Sequence of chain 1.B:
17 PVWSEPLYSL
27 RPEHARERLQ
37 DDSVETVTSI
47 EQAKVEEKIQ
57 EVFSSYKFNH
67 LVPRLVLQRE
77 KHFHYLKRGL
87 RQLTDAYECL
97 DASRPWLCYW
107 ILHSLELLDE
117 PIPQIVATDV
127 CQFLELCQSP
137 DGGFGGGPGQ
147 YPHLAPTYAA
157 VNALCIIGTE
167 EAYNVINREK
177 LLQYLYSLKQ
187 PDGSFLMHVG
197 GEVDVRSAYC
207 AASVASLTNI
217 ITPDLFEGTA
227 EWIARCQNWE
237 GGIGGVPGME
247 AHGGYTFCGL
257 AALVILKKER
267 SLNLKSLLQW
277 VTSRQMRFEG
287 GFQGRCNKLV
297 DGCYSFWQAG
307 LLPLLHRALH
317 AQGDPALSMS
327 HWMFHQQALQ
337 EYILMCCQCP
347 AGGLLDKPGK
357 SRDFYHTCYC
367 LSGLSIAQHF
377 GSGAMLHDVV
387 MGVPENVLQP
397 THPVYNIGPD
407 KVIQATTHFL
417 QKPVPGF

The protein below binds the small molecule below.
Small molecule (SMILES): Cn1cnc(S(=O)(=O)N(CCN(Cc2cncn2C)c2ccc(C#N)cc2)Cc2ccccc2)c1

Binding-site contacts:
Ligand atom CAL contacts residue TYR361 of chain 1.B at 3.8 Å (hydrophobic).
Ligand atom NAX contacts residue TYR361 of chain 1.B at 3.8 Å.
Ligand atom CAF contacts residue LEU96 of chain 1.B at 3.7 Å (hydrophobic).
Ligand atom OAD contacts residue FPP1 of chain 1.D at 3.2 Å.
Ligand atom CAH contacts residue TRP106 of chain 1.B at 3.8 Å (hydrophobic).
Ligand atom NBH contacts residue ZN1 of chain 1.C at 4.0 Å.
Ligand atom NAX contacts residue CYS299 of chain 1.B at 3.6 Å.
Ligand atom CAP contacts residue HIS362 of chain 1.B at 3.7 Å.
Ligand atom NAC contacts residue TYR93 of chain 1.B at 3.8 Å.
Ligand atom CAL contacts residue TRP106 of chain 1.B at 4.0 Å (hydrophobic).
Ligand atom CAF contacts residue ASP359 of chain 1.B at 3.8 Å.
Ligand atom CAQ contacts residue HIS362 of chain 1.B at 3.6 Å.
Ligand atom CAP contacts residue TYR361 of chain 1.B at 3.5 Å (hydrophobic).
Ligand atom CAI contacts residue SER99 of chain 1.B at 4.0 Å.
Ligand atom CAS contacts residue FPP1 of chain 1.D at 4.0 Å.
Ligand atom NAY contacts residue TYR361 of chain 1.B at 3.7 Å.
Ligand atom NAX contacts residue HIS362 of chain 1.B at 3.1 Å (h-bond).
Ligand atom NAX contacts residue ZN1 of chain 1.C at 2.1 Å.
Ligand atom CAG contacts residue TRP106 of chain 1.B at 3.7 Å (hydrophobic).
Ligand atom NAY contacts residue FPP1 of chain 1.D at 3.5 Å.
Ligand atom OAD contacts residue TYR361 of chain 1.B at 3.4 Å (h-bond).
Ligand atom CAM contacts residue TYR361 of chain 1.B at 3.8 Å (hydrophobic).
Ligand atom CAH contacts residue TRP102 of chain 1.B at 3.7 Å (hydrophobic).
Ligand atom NAC contacts residue ASP359 of chain 1.B at 3.7 Å.
Ligand atom CAQ contacts residue ASP297 of chain 1.B at 3.2 Å.
Ligand atom CAF contacts residue TYR361 of chain 1.B at 3.2 Å (hydrophobic).
Ligand atom NAC contacts residue LEU96 of chain 1.B at 3.6 Å.
Ligand atom CAG contacts residue TRP102 of chain 1.B at 3.8 Å (hydrophobic).
Ligand atom CAP contacts residue ZN1 of chain 1.C at 3.3 Å.
Ligand atom OAE contacts residue FPP1 of chain 1.D at 3.4 Å.
Ligand atom CAQ contacts residue ZN1 of chain 1.C at 2.7 Å.
Ligand atom CAA contacts residue FPP1 of chain 1.D at 2.9 Å.
Ligand atom NBG contacts residue FPP1 of chain 1.D at 3.6 Å (h-bond).
Ligand atom SBI contacts residue FPP1 of chain 1.D at 3.9 Å.
Ligand atom CAM contacts residue ASP359 of chain 1.B at 3.9 Å.
Ligand atom NAX contacts residue ASP297 of chain 1.B at 3.3 Å (salt-bridge).
Ligand atom CAZ contacts residue TYR361 of chain 1.B at 3.3 Å (hydrophobic).
Ligand atom NAC contacts residue PHE360 of chain 1.B at 3.8 Å.
Ligand atom CBD contacts residue FPP1 of chain 1.D at 3.5 Å.
Ligand atom NAC contacts residue TYR361 of chain 1.B at 3.5 Å (h-bond).